Sequence of chain 1.A:
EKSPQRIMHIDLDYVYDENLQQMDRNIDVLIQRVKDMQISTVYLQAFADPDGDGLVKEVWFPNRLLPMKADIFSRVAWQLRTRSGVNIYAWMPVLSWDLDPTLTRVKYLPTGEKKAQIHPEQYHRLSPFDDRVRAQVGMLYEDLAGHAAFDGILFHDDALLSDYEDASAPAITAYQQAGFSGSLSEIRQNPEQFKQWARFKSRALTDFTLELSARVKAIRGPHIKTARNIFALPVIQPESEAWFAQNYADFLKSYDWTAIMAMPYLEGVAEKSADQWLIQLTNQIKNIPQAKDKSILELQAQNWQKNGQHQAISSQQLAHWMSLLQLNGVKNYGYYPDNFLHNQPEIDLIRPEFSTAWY

A protein and the small-molecule ligand that binds it are described below.
Small molecule (SMILES): CC(=O)N[C@@H]1[C@@H](O)[C@H](O)[C@@H](CO[C@@H]2O[C@H](CO[C@@H]3O[C@H](CO[C@@H]4O[C@H](CO)[C@@H](O)[C@H](O)[C@H]4NC(C)=O)[C@@H](O)[C@H](O)[C@H]3NC(C)=O)[C@@H](O)[C@H](O)[C@H]2NC(C)=O)O[C@H]1O

Binding-site contacts:
Ligand atom C4 contacts residue PHE248 of chain 1.A at 4.3 Å (hydrophobic).
Ligand atom C1 contacts residue TRP247 of chain 1.A at 3.9 Å (hydrophobic).
Ligand atom O7 contacts residue LEU237 of chain 1.A at 3.7 Å.
Ligand atom O4 contacts residue GLN241 of chain 1.A at 4.0 Å.
Ligand atom O7 contacts residue PHE248 of chain 1.A at 3.6 Å.
Ligand atom O5 contacts residue TRP247 of chain 1.A at 4.0 Å.
Ligand atom C6 contacts residue PHE235 of chain 1.A at 4.3 Å (hydrophobic).
Ligand atom N2 contacts residue ASP167 of chain 1.A at 4.3 Å.
Ligand atom O6 contacts residue LEU270 of chain 1.A at 4.2 Å.
Ligand atom C6 contacts residue TRP247 of chain 1.A at 3.6 Å (hydrophobic).
Ligand atom O3 contacts residue LEU237 of chain 1.A at 3.5 Å.
Ligand atom O4 contacts residue PHE235 of chain 1.A at 4.0 Å.
Ligand atom C8 contacts residue TRP247 of chain 1.A at 4.0 Å (hydrophobic).
Ligand atom C7 contacts residue LEU237 of chain 1.A at 3.5 Å (hydrophobic).
Ligand atom C4 contacts residue TRP247 of chain 1.A at 4.3 Å (hydrophobic).
Ligand atom O6 contacts residue TRP247 of chain 1.A at 4.2 Å.
Ligand atom O3 contacts residue ASP167 of chain 1.A at 2.6 Å (salt-bridge).
Ligand atom O4 contacts residue TYR168 of chain 1.A at 4.3 Å.
Ligand atom O4 contacts residue LEU270 of chain 1.A at 4.2 Å.
Ligand atom C8 contacts residue LEU237 of chain 1.A at 3.5 Å (hydrophobic).
Ligand atom O7 contacts residue TRP247 of chain 1.A at 3.0 Å (h-bond).
Ligand atom C8 contacts residue TYR168 of chain 1.A at 4.2 Å (hydrophobic).
Ligand atom C3 contacts residue GLU271 of chain 1.A at 3.3 Å.
Ligand atom O4 contacts residue TRP247 of chain 1.A at 3.9 Å.
Ligand atom C3 contacts residue ASP167 of chain 1.A at 3.4 Å.
Ligand atom C3 contacts residue TRP247 of chain 1.A at 4.2 Å (hydrophobic).
Ligand atom C4 contacts residue ASP167 of chain 1.A at 3.8 Å.
Ligand atom C3 contacts residue PHE248 of chain 1.A at 4.3 Å (hydrophobic).
Ligand atom O3 contacts residue TYR168 of chain 1.A at 3.9 Å.
Ligand atom C5 contacts residue TRP247 of chain 1.A at 3.5 Å (hydrophobic).
Ligand atom O3 contacts residue ARG192 of chain 1.A at 4.2 Å.
Ligand atom C6 contacts residue LEU270 of chain 1.A at 4.3 Å (hydrophobic).
Ligand atom O3 contacts residue GLU271 of chain 1.A at 2.6 Å (salt-bridge).
Ligand atom O3 contacts residue PHE248 of chain 1.A at 3.7 Å.
Ligand atom C4 contacts residue GLU271 of chain 1.A at 3.9 Å.
Ligand atom C2 contacts residue PHE248 of chain 1.A at 4.2 Å (hydrophobic).
Ligand atom O4 contacts residue ASP167 of chain 1.A at 2.8 Å (salt-bridge).
Ligand atom N2 contacts residue LEU237 of chain 1.A at 4.1 Å.
Ligand atom C7 contacts residue TRP247 of chain 1.A at 3.8 Å (hydrophobic).
Ligand atom O4 contacts residue GLU271 of chain 1.A at 2.7 Å (salt-bridge).